A protein and the small-molecule ligand that binds it are described below.
Small molecule (SMILES): Nc1ccn([C@@H]2O[C@H](CO[P](=O)(O)O[C@H]3[C@@H](O)[C@H](n4cnc5c(N)ncnc54)O[C@@H]3CO[P](=O)(O)O[C@H]3[C@@H](O)[C@H](n4cnc5c(=O)nc(N)[nH]c54)O[C@@H]3CO[P](=O)(O)O[C@H]3[C@@H](O)[C@H](n4cnc5c(N)ncnc54)O[C@@H]3CO[P](=O)(O)O[C@H]3[C@@H](O)[C@H](n4cnc5c(N)ncnc54)O[C@@H]3CO[P](=O)(O)O[C@H]3[C@@H](O)[C@H](n4ccc(=O)[nH]c4=O)O[C@@H]3CO[P](=O)(O)O[C@H]3[C@@H](O)[C@H](n4ccc(N)nc4=O)O[C@@H]3CO[P](=O)(O)O[C@H]3[C@@H](O)[C@H](n4ccc(=O)[nH]c4=O)O[C@@H]3CO[P](=O)(O)O[C@H]3[C@@H](O)[C@H](n4cnc5c(=O)nc(N)[nH]c54)O[C@@H]3COPO)[C@@H](O)[C@H]2O)c(=O)n1

Sequence of chain 29.D:
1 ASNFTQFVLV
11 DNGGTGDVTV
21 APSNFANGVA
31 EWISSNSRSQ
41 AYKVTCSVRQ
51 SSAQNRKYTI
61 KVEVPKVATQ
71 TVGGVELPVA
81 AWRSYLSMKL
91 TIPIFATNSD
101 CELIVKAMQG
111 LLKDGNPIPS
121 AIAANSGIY

Sequence of chain 29.C:
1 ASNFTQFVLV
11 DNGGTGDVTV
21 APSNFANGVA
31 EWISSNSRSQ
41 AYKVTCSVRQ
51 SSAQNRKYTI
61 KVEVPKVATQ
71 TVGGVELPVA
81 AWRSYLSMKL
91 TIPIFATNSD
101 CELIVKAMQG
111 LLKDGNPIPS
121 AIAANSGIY

Binding-site contacts:
Ligand atom C5 contacts residue THR45 of chain 29.C at 3.2 Å.
Ligand atom N6 contacts residue THR91 of chain 29.D at 3.4 Å (h-bond).
Ligand atom OP1 contacts residue ASN55 of chain 29.D at 3.4 Å (h-bond).
Ligand atom O2' contacts residue GLU63 of chain 29.C at 3.6 Å.
Ligand atom P contacts residue ARG49 of chain 29.D at 3.2 Å.
Ligand atom OP2 contacts residue LYS89 of chain 29.D at 3.4 Å (salt-bridge).
Ligand atom N7 contacts residue LYS61 of chain 29.C at 3.5 Å.
Ligand atom C2 contacts residue SER47 of chain 29.C at 3.2 Å.
Ligand atom N1 contacts residue THR59 of chain 29.C at 3.5 Å.
Ligand atom OP1 contacts residue SER52 of chain 29.D at 2.9 Å (h-bond).
Ligand atom O3' contacts residue SER51 of chain 29.D at 3.4 Å.
Ligand atom P contacts residue SER51 of chain 29.D at 3.4 Å.
Ligand atom C8 contacts residue TYR85 of chain 29.C at 3.7 Å (hydrophobic).
Ligand atom OP2 contacts residue LYS57 of chain 29.D at 3.2 Å (salt-bridge).
Ligand atom OP1 contacts residue SER51 of chain 29.D at 2.8 Å (h-bond).
Ligand atom C5' contacts residue TYR85 of chain 29.C at 3.7 Å (hydrophobic).
Ligand atom C5 contacts residue TYR85 of chain 29.C at 3.7 Å (hydrophobic).
Ligand atom OP2 contacts residue LYS89 of chain 29.D at 3.5 Å (salt-bridge).
Ligand atom OP1 contacts residue LYS89 of chain 29.D at 3.3 Å (salt-bridge).
Ligand atom C8 contacts residue THR45 of chain 29.C at 3.6 Å.
Ligand atom OP1 contacts residue ARG49 of chain 29.D at 2.5 Å (salt-bridge).
Ligand atom N7 contacts residue TYR85 of chain 29.C at 3.6 Å.
Ligand atom N6 contacts residue THR59 of chain 29.C at 2.9 Å (h-bond).
Ligand atom P contacts residue LYS57 of chain 29.D at 3.2 Å.
Ligand atom O3' contacts residue ARG49 of chain 29.D at 3.0 Å (salt-bridge).
Ligand atom OP1 contacts residue LYS57 of chain 29.D at 2.8 Å.
Ligand atom OP2 contacts residue TYR85 of chain 29.C at 2.9 Å (h-bond).
Ligand atom C6 contacts residue THR45 of chain 29.C at 3.5 Å.
Ligand atom OP2 contacts residue LYS43 of chain 29.C at 3.0 Å (salt-bridge).
Ligand atom N1 contacts residue SER47 of chain 29.C at 2.8 Å (h-bond).
Ligand atom OP2 contacts residue ASN55 of chain 29.D at 3.5 Å (h-bond).
Ligand atom N7 contacts residue THR45 of chain 29.C at 2.5 Å (h-bond).
Ligand atom C6 contacts residue TYR85 of chain 29.C at 3.7 Å (hydrophobic).
Ligand atom P contacts residue LYS89 of chain 29.D at 3.4 Å.
Ligand atom C5' contacts residue ARG49 of chain 29.D at 3.1 Å.
Ligand atom O5' contacts residue LYS57 of chain 29.D at 3.1 Å (salt-bridge).
Ligand atom O5' contacts residue ARG49 of chain 29.D at 3.6 Å (salt-bridge).
Ligand atom OP2 contacts residue LYS57 of chain 29.D at 2.6 Å (salt-bridge).
Ligand atom OP2 contacts residue SER51 of chain 29.D at 3.5 Å (h-bond).
Ligand atom N6 contacts residue THR45 of chain 29.C at 2.9 Å (h-bond).